Sequence of chain 60.A:
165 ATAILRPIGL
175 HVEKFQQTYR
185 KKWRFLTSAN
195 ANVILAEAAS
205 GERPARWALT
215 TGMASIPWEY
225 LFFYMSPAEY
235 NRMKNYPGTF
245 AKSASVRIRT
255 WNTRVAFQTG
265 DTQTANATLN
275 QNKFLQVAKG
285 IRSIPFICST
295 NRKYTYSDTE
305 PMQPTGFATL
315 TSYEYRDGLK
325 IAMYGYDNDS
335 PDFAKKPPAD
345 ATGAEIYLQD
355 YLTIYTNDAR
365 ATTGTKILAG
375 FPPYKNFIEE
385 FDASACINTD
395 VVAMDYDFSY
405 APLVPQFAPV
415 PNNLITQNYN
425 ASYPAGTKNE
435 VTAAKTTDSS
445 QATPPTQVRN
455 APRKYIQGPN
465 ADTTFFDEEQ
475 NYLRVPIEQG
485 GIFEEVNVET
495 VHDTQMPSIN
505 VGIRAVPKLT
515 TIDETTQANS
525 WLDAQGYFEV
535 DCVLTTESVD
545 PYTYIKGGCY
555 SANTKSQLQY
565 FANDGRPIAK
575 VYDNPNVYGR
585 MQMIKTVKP

Sequence of chain 1.A:
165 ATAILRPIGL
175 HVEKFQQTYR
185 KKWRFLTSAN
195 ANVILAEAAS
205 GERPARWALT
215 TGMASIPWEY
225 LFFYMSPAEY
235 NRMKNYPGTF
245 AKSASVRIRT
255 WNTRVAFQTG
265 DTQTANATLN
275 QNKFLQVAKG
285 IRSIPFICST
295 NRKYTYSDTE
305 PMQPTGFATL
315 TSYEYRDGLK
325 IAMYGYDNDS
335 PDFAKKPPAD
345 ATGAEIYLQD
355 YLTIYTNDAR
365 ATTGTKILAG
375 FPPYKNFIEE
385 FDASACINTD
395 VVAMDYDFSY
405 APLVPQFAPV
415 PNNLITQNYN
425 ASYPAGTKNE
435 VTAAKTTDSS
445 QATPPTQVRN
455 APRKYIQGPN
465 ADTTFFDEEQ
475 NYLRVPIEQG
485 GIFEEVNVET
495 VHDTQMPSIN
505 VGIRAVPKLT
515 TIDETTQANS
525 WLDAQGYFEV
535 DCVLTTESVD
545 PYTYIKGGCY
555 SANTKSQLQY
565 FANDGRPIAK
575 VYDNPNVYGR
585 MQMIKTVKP

A protein and the small-molecule ligand that binds it are described below.
Small molecule (SMILES): N=c1ccn([C@H]2C[C@H](O[P](=O)(O)OC[C@H]3O[C@@H](n4cnc5c(N)ncnc54)C[C@@H]3O[P](=O)(O)OC[C@H]3O[C@@H](n4cnc5c(=O)nc(N)[nH]c54)C[C@@H]3O[P](=O)(O)OC[C@H]3O[C@@H](n4cnc5c(=O)nc(N)[nH]c54)C[C@@H]3O[P](=O)(O)OC[C@H]3O[C@@H](n4ccc(=N)[nH]c4=O)C[C@@H]3O[P](=O)(O)OC[C@H]3O[C@@H](n4ccc(N)nc4=O)C[C@@H]3O[P](=O)(O)OC[C@H]3O[C@@H](n4cnc5c(N)ncnc54)C[C@@H]3O[P](=O)(O)OC[C@H]3O[C@@H](n4cnc5c(N)ncnc54)C[C@@H]3O)[C@@H](COP(=O)=O)O2)c(=O)[nH]1

Binding-site contacts:
Ligand atom C4 contacts residue ASN491 of chain 60.A at 2.5 Å.
Ligand atom N4 contacts residue ARG170 of chain 60.A at 0.6 Å (salt-bridge).
Ligand atom C4 contacts residue ARG170 of chain 60.A at 1.2 Å.
Ligand atom OP2 contacts residue VAL492 of chain 60.A at 2.5 Å (h-bond).
Ligand atom C2 contacts residue MET398 of chain 1.A at 2.7 Å (hydrophobic).
Ligand atom C5 contacts residue ARG170 of chain 60.A at 2.4 Å.
Ligand atom N2 contacts residue ASP401 of chain 1.A at 2.8 Å (salt-bridge).
Ligand atom C2 contacts residue ASP399 of chain 1.A at 3.1 Å.
Ligand atom N4 contacts residue ASN491 of chain 60.A at 2.7 Å (h-bond).
Ligand atom O4' contacts residue GLN499 of chain 1.A at 3.0 Å (h-bond).
Ligand atom O6 contacts residue ASP401 of chain 1.A at 2.7 Å (salt-bridge).
Ligand atom C2 contacts residue ASP401 of chain 1.A at 3.1 Å.
Ligand atom N7 contacts residue THR498 of chain 1.A at 3.1 Å.
Ligand atom N6 contacts residue GLN410 of chain 60.A at 2.7 Å (h-bond).
Ligand atom O2 contacts residue DG2 of chain 1.B at 2.8 Å (h-bond).
Ligand atom O4' contacts residue THR558 of chain 60.A at 3.1 Å.
Ligand atom OP1 contacts residue PRO289 of chain 1.A at 3.2 Å.
Ligand atom C5 contacts residue ASP497 of chain 1.A at 3.1 Å.
Ligand atom N2 contacts residue SER403 of chain 1.A at 3.0 Å (h-bond).
Ligand atom N1 contacts residue PRO545 of chain 60.A at 3.2 Å.
Ligand atom OP1 contacts residue GLY284 of chain 1.A at 3.0 Å.
Ligand atom N7 contacts residue GLN499 of chain 1.A at 2.8 Å (h-bond).
Ligand atom N3 contacts residue ARG170 of chain 60.A at 2.0 Å (salt-bridge).
Ligand atom O2 contacts residue THR558 of chain 60.A at 2.7 Å (h-bond).
Ligand atom C6 contacts residue ASN491 of chain 60.A at 3.1 Å.
Ligand atom OP2 contacts residue SER287 of chain 1.A at 2.9 Å.
Ligand atom OP2 contacts residue ASN491 of chain 60.A at 2.9 Å.
Ligand atom N1 contacts residue MET398 of chain 1.A at 3.0 Å.
Ligand atom N1 contacts residue ASP401 of chain 1.A at 2.6 Å (salt-bridge).
Ligand atom C5 contacts residue ASN491 of chain 60.A at 2.3 Å.
Ligand atom OP1 contacts residue PRO501 of chain 1.A at 3.1 Å.
Ligand atom C4 contacts residue ASP497 of chain 1.A at 3.1 Å.
Ligand atom N6 contacts residue SER555 of chain 60.A at 3.1 Å.
Ligand atom N4 contacts residue DG2 of chain 1.B at 2.9 Å (h-bond).
Ligand atom O3' contacts residue LYS178 of chain 60.A at 2.9 Å.
Ligand atom O3' contacts residue PRO289 of chain 1.A at 3.1 Å.
Ligand atom O3' contacts residue VAL492 of chain 60.A at 3.2 Å.
Ligand atom O2 contacts residue PRO171 of chain 60.A at 3.0 Å (h-bond).
Ligand atom O2 contacts residue LYS559 of chain 60.A at 2.8 Å (salt-bridge).
Ligand atom N3 contacts residue DG2 of chain 1.B at 2.9 Å (h-bond).